Sequence of chain 1.C:
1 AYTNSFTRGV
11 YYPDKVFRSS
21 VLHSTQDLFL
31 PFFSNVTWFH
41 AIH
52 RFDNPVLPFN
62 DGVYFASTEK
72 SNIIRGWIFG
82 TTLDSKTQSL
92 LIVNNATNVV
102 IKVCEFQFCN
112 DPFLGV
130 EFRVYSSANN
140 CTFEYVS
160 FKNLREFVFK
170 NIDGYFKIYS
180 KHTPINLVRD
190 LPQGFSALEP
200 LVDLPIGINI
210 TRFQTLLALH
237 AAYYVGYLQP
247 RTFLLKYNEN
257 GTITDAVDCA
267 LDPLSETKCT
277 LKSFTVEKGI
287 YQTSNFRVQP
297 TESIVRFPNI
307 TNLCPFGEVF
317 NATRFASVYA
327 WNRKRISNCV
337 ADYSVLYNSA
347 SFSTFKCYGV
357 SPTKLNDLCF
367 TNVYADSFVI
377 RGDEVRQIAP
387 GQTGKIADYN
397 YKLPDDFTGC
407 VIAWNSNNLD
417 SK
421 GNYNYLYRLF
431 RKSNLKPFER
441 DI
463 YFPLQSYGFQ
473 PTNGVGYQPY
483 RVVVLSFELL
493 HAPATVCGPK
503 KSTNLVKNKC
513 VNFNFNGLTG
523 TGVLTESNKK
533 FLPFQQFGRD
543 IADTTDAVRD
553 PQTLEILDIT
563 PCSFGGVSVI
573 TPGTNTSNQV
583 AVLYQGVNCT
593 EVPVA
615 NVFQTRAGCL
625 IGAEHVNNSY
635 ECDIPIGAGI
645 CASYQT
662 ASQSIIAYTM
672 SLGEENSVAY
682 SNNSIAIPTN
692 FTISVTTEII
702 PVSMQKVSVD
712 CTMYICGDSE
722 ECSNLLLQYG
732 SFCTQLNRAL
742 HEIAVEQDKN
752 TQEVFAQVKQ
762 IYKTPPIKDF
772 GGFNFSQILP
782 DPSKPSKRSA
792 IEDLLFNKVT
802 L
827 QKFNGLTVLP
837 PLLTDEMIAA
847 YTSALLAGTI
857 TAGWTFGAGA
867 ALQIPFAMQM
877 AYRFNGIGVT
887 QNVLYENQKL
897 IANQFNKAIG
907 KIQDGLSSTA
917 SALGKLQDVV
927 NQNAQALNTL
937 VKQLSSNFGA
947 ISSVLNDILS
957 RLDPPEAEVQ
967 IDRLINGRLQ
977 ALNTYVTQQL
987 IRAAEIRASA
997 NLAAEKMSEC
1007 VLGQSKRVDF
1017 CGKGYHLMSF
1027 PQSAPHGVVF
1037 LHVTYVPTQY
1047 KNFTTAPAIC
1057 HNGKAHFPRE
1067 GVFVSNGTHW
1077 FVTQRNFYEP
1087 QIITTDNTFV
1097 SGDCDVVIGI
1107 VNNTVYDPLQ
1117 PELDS

This protein binds this small molecule.
Small molecule (SMILES): CC(=O)N[C@H]1[C@H](O[C@H]2[C@H](O)[C@@H](NC(C)=O)CO[C@@H]2CO)O[C@H](CO)[C@@H](O[C@@H]2O[C@H](CO)[C@@H](O)[C@H](O)[C@@H]2O)[C@@H]1O

Binding-site contacts:
Ligand atom O5 contacts residue ASN775 of chain 1.C at 2.5 Å (h-bond).
Ligand atom C2 contacts residue LYS788 of chain 1.C at 3.6 Å.
Ligand atom C8 contacts residue GLY906 of chain 1.C at 4.4 Å.
Ligand atom C8 contacts residue GLN778 of chain 1.C at 4.2 Å.
Ligand atom C7 contacts residue GLN778 of chain 1.C at 3.3 Å.
Ligand atom O2 contacts residue LYS788 of chain 1.C at 3.2 Å.
Ligand atom O5 contacts residue SER777 of chain 1.C at 4.4 Å.
Ligand atom C3 contacts residue ARG789 of chain 1.C at 4.0 Å.
Ligand atom C2 contacts residue GLN778 of chain 1.C at 4.2 Å.
Ligand atom C2 contacts residue ARG789 of chain 1.C at 4.3 Å.
Ligand atom N2 contacts residue GLN778 of chain 1.C at 4.1 Å.
Ligand atom O3 contacts residue GLN778 of chain 1.C at 3.8 Å.
Ligand atom C5 contacts residue ASN775 of chain 1.C at 3.7 Å.
Ligand atom C1 contacts residue ARG789 of chain 1.C at 3.5 Å.
Ligand atom O7 contacts residue GLN778 of chain 1.C at 2.3 Å (h-bond).
Ligand atom O7 contacts residue ARG789 of chain 1.C at 4.1 Å.
Ligand atom C7 contacts residue ASN775 of chain 1.C at 4.0 Å.
Ligand atom C4 contacts residue ARG789 of chain 1.C at 4.2 Å.
Ligand atom O5 contacts residue ARG789 of chain 1.C at 3.7 Å.
Ligand atom C2 contacts residue SER777 of chain 1.C at 4.1 Å.
Ligand atom C3 contacts residue ASN775 of chain 1.C at 3.8 Å.
Ligand atom C4 contacts residue ASN775 of chain 1.C at 4.3 Å.
Ligand atom O7 contacts residue SER777 of chain 1.C at 4.5 Å.
Ligand atom C5 contacts residue ARG789 of chain 1.C at 3.4 Å.
Ligand atom C2 contacts residue ASN775 of chain 1.C at 2.5 Å.
Ligand atom C6 contacts residue ARG789 of chain 1.C at 3.7 Å.
Ligand atom N2 contacts residue ASN775 of chain 1.C at 2.8 Å (h-bond).
Ligand atom O3 contacts residue LYS788 of chain 1.C at 4.2 Å.
Ligand atom O6 contacts residue ARG789 of chain 1.C at 4.2 Å.
Ligand atom C1 contacts residue ASN775 of chain 1.C at 1.5 Å.
Ligand atom O3 contacts residue ARG789 of chain 1.C at 3.5 Å.